Sequence of chain 1.E:
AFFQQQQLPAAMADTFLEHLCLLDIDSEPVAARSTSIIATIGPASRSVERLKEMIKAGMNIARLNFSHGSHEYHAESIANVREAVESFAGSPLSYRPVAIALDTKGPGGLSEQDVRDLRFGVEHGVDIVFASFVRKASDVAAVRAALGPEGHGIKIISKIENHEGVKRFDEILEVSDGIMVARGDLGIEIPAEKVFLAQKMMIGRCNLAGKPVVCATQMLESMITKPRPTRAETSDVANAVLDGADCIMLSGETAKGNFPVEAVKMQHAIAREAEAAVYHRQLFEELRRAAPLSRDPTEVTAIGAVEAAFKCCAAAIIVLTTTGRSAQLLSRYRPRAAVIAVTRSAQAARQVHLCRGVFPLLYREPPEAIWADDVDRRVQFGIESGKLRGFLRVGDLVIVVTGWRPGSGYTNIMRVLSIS

Binding-site contacts:
Ligand atom C11 contacts residue GLY93 of chain 1.E at 3.9 Å.
Ligand atom C7 contacts residue PRO67 of chain 1.E at 3.7 Å (hydrophobic).
Ligand atom C12 contacts residue PRO67 of chain 1.E at 3.9 Å (hydrophobic).
Ligand atom C2 contacts residue LYS283 of chain 1.E at 3.8 Å.
Ligand atom C8 contacts residue PRO67 of chain 1.E at 3.9 Å (hydrophobic).
Ligand atom C11 contacts residue HIS92 of chain 1.E at 3.6 Å.
Ligand atom C3 contacts residue HIS92 of chain 1.E at 3.6 Å.
Ligand atom C5 contacts residue HIS92 of chain 1.E at 4.0 Å.
Ligand atom C10 contacts residue HIS92 of chain 1.E at 4.1 Å.
Ligand atom C contacts residue ALA282 of chain 1.E at 3.8 Å (hydrophobic).
Ligand atom S contacts residue SER278 of chain 1.E at 4.0 Å.
Ligand atom O contacts residue SER278 of chain 1.E at 2.8 Å.
Ligand atom O contacts residue GLY279 of chain 1.E at 3.0 Å (h-bond).
Ligand atom C4 contacts residue HIS92 of chain 1.E at 3.6 Å.
Ligand atom O4 contacts residue ASN89 of chain 1.E at 4.1 Å.
Ligand atom C1 contacts residue HIS92 of chain 1.E at 4.2 Å.
Ligand atom C4 contacts residue ALA282 of chain 1.E at 3.9 Å (hydrophobic).
Ligand atom C1 contacts residue LYS283 of chain 1.E at 4.1 Å.
Ligand atom O2 contacts residue HIS92 of chain 1.E at 4.0 Å.
Ligand atom C3 contacts residue ALA282 of chain 1.E at 3.6 Å (hydrophobic).
Ligand atom C13 contacts residue HIS92 of chain 1.E at 3.6 Å.
Ligand atom C11 contacts residue TYR97 of chain 1.E at 3.7 Å (hydrophobic).
Ligand atom O5 contacts residue ARG87 of chain 1.E at 3.3 Å (salt-bridge).
Ligand atom C contacts residue HIS92 of chain 1.E at 4.0 Å.
Ligand atom C10 contacts residue TYR97 of chain 1.E at 3.4 Å (hydrophobic).
Ligand atom O5 contacts residue THR64 of chain 1.E at 3.9 Å.
Ligand atom C10 contacts residue GLY93 of chain 1.E at 3.6 Å.
Ligand atom C3 contacts residue THR64 of chain 1.E at 4.1 Å.
Ligand atom O2 contacts residue ASN89 of chain 1.E at 4.0 Å.
Ligand atom O5 contacts residue ASN89 of chain 1.E at 2.4 Å (h-bond).
Ligand atom O1 contacts residue GLY279 of chain 1.E at 4.0 Å.
Ligand atom O contacts residue ALA282 of chain 1.E at 3.7 Å.
Ligand atom O2 contacts residue ILE65 of chain 1.E at 3.9 Å.
Ligand atom O1 contacts residue LYS283 of chain 1.E at 3.5 Å.
Ligand atom O contacts residue ARG87 of chain 1.E at 4.0 Å.
Ligand atom C7 contacts residue HIS92 of chain 1.E at 3.8 Å.
Ligand atom S contacts residue ASN89 of chain 1.E at 3.7 Å.
Ligand atom C12 contacts residue HIS92 of chain 1.E at 3.4 Å.
Ligand atom C9 contacts residue TYR97 of chain 1.E at 4.1 Å (hydrophobic).
Ligand atom O contacts residue THR64 of chain 1.E at 3.7 Å.

The protein below binds the small molecule below.
Small molecule (SMILES): O=C1c2ccccc2C(=O)c2cc(S(=O)(=O)O)c(O)cc21